Binding-site contacts:
Ligand atom C5 contacts residue LO71 of chain 1.C at 3.0 Å.
Ligand atom O1 contacts residue LO71 of chain 1.C at 3.6 Å.
Ligand atom C1 contacts residue LO71 of chain 1.C at 3.7 Å.
Ligand atom C8 contacts residue ILE60 of chain 1.A at 3.5 Å (hydrophobic).
Ligand atom C6 contacts residue ILE60 of chain 1.A at 4.4 Å (hydrophobic).
Ligand atom C9 contacts residue SER140 of chain 1.A at 3.8 Å.
Ligand atom C9 contacts residue ILE139 of chain 1.A at 3.6 Å (hydrophobic).
Ligand atom C4 contacts residue ILE60 of chain 1.A at 4.2 Å (hydrophobic).
Ligand atom C9 contacts residue LO71 of chain 1.C at 3.7 Å.
Ligand atom C8 contacts residue ILE47 of chain 1.A at 4.4 Å (hydrophobic).
Ligand atom C8 contacts residue LO71 of chain 1.C at 4.4 Å.
Ligand atom C2 contacts residue LO71 of chain 1.C at 3.0 Å.
Ligand atom O2 contacts residue LO71 of chain 1.C at 4.3 Å.
Ligand atom C9 contacts residue ILE60 of chain 1.A at 3.6 Å (hydrophobic).
Ligand atom C7 contacts residue LO71 of chain 1.C at 4.3 Å.
Ligand atom C6 contacts residue LO71 of chain 1.C at 3.7 Å.
Ligand atom C2 contacts residue LYS61 of chain 1.A at 4.4 Å.
Ligand atom C3 contacts residue LO71 of chain 1.C at 3.8 Å.
Ligand atom C3 contacts residue LYS61 of chain 1.A at 3.0 Å.
Ligand atom C5 contacts residue LYS61 of chain 1.A at 4.1 Å.
Ligand atom C4 contacts residue LYS61 of chain 1.A at 2.8 Å.
Ligand atom C8 contacts residue GLY56 of chain 1.A at 4.4 Å.
Ligand atom C4 contacts residue LO71 of chain 1.C at 3.4 Å.
Ligand atom C7 contacts residue GLY56 of chain 1.A at 4.4 Å.
Ligand atom O1 contacts residue PHE85 of chain 1.A at 3.8 Å.
Ligand atom C7 contacts residue ILE60 of chain 1.A at 3.5 Å (hydrophobic).
Ligand atom C6 contacts residue GLU57 of chain 1.A at 4.4 Å.
Ligand atom C7 contacts residue LYS61 of chain 1.A at 4.0 Å.
Ligand atom O2 contacts residue LYS61 of chain 1.A at 4.2 Å.

A protein and the small-molecule ligand that binds it are described below.
Small molecule (SMILES): CCCCCCCCC(=O)O

Sequence of chain 1.A:
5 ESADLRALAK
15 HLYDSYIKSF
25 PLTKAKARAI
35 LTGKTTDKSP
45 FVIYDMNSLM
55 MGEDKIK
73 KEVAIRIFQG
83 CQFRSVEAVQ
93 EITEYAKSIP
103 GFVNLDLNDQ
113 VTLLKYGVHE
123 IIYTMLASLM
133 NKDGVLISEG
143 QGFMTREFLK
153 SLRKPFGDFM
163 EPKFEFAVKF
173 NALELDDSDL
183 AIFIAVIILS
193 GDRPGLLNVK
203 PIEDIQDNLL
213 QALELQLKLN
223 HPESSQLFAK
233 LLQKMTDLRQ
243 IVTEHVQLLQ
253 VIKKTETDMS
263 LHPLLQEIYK